Sequence of chain 1.A:
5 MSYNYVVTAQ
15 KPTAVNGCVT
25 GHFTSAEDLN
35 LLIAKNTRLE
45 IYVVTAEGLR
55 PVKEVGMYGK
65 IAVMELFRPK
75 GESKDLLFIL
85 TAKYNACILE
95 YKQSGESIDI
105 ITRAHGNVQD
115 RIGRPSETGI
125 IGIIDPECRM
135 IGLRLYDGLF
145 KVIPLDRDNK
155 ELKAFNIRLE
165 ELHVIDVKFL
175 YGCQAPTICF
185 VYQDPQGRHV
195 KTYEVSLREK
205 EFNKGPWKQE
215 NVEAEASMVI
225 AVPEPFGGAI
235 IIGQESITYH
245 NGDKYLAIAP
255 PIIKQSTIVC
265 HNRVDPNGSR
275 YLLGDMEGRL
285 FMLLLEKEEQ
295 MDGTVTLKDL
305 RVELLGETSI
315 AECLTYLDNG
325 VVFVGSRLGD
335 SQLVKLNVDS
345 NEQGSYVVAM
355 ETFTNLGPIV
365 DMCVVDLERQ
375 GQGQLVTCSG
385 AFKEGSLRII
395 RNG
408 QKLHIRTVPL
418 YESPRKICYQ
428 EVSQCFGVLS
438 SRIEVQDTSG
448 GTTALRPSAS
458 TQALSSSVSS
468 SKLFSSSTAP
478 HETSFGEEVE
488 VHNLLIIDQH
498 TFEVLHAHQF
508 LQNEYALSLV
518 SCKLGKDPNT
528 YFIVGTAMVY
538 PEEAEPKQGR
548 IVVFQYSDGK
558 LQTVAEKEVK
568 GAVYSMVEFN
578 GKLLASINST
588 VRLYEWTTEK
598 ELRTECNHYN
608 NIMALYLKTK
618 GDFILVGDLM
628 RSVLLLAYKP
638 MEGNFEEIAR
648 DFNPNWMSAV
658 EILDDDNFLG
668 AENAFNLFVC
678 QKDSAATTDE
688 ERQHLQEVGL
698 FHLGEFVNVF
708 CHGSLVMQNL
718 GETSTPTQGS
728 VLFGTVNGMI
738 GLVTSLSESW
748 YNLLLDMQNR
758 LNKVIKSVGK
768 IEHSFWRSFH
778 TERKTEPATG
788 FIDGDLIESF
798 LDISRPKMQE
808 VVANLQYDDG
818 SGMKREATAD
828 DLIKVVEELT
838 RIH

Sequence of chain 1.B:
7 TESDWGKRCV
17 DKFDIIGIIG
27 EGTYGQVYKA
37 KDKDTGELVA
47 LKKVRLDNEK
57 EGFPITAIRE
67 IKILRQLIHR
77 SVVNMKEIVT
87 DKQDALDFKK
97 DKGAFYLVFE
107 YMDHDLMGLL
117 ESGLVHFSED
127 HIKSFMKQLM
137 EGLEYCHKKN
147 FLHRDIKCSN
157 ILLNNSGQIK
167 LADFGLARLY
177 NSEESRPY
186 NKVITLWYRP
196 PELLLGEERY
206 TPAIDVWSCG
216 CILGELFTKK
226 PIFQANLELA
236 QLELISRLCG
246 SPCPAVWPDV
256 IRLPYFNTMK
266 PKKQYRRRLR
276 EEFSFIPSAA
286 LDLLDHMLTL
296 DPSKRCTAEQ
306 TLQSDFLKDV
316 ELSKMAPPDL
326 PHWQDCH

Binding-site contacts:
Ligand atom C23 contacts residue GLY26 of chain 1.B at 3.6 Å.
Ligand atom C17 contacts residue ASP109 of chain 1.B at 3.5 Å.
Ligand atom C11 contacts residue GLY26 of chain 1.B at 3.8 Å.
Ligand atom C6 contacts residue PHE105 of chain 1.B at 3.8 Å (hydrophobic).
Ligand atom C4 contacts residue LEU158 of chain 1.B at 3.6 Å (hydrophobic).
Ligand atom N4 contacts residue GLU106 of chain 1.B at 3.3 Å (salt-bridge).
Ligand atom C29 contacts residue MET113 of chain 1.B at 3.7 Å (hydrophobic).
Ligand atom C17 contacts residue TYR107 of chain 1.B at 3.4 Å (hydrophobic).
Ligand atom C28 contacts residue PHE649 of chain 1.A at 3.4 Å (hydrophobic).
Ligand atom C31 contacts residue PHE649 of chain 1.A at 3.8 Å (hydrophobic).
Ligand atom N5 contacts residue MET108 of chain 1.B at 2.9 Å (h-bond).
Ligand atom C16 contacts residue TYR107 of chain 1.B at 3.4 Å (hydrophobic).
Ligand atom C17 contacts residue MET108 of chain 1.B at 3.8 Å (hydrophobic).
Ligand atom C7 contacts residue PHE105 of chain 1.B at 3.4 Å (hydrophobic).
Ligand atom C14 contacts residue ILE25 of chain 1.B at 3.6 Å (hydrophobic).
Ligand atom C22 contacts residue ILE25 of chain 1.B at 3.8 Å (hydrophobic).
Ligand atom C21 contacts residue ARG647 of chain 1.A at 3.6 Å.
Ligand atom C5 contacts residue GLU106 of chain 1.B at 3.1 Å.
Ligand atom C8 contacts residue LYS48 of chain 1.B at 3.6 Å.
Ligand atom C15 contacts residue ILE25 of chain 1.B at 3.8 Å (hydrophobic).
Ligand atom C23 contacts residue GLU27 of chain 1.B at 3.6 Å.
Ligand atom N7 contacts residue ARG628 of chain 1.A at 3.4 Å.
Ligand atom N4 contacts residue MET108 of chain 1.B at 3.5 Å (h-bond).
Ligand atom C7 contacts residue LYS48 of chain 1.B at 3.5 Å.
Ligand atom C18 contacts residue ARG628 of chain 1.A at 3.7 Å.
Ligand atom C24 contacts residue GLY26 of chain 1.B at 3.4 Å.
Ligand atom C31 contacts residue GLU27 of chain 1.B at 3.5 Å.
Ligand atom C22 contacts residue ARG628 of chain 1.A at 3.5 Å.
Ligand atom C9 contacts residue HIS110 of chain 1.B at 3.8 Å.
Ligand atom C29 contacts residue PHE649 of chain 1.A at 3.1 Å (hydrophobic).
Ligand atom N7 contacts residue ILE25 of chain 1.B at 3.3 Å (h-bond).
Ligand atom N1 contacts residue LEU158 of chain 1.B at 3.6 Å.
Ligand atom C21 contacts residue ARG628 of chain 1.A at 3.5 Å.
Ligand atom O1 contacts residue GLY26 of chain 1.B at 3.4 Å.
Ligand atom C24 contacts residue GLU27 of chain 1.B at 3.4 Å.
Ligand atom C20 contacts residue ARG647 of chain 1.A at 3.8 Å.
Ligand atom C30 contacts residue PHE649 of chain 1.A at 3.5 Å (hydrophobic).
Ligand atom C1 contacts residue LEU158 of chain 1.B at 3.9 Å (hydrophobic).
Ligand atom C18 contacts residue ILE25 of chain 1.B at 3.5 Å (hydrophobic).
Ligand atom C9 contacts residue MET108 of chain 1.B at 3.0 Å (hydrophobic).

This small molecule binds to this protein.
Small molecule (SMILES): COc1ccccc1CCNC(=O)CNc1nc(NCc2ccc(-c3ccccn3)cc2)c2ncn(C(C)C)c2n1